This protein binds this small molecule.
Small molecule (SMILES): CC(=O)N[C@H]1[C@H](O[C@H]2[C@H](O)[C@@H](NC(C)=O)CO[C@@H]2CO)O[C@H](CO)[C@@H](O)[C@@H]1O

Sequence of chain 1.A:
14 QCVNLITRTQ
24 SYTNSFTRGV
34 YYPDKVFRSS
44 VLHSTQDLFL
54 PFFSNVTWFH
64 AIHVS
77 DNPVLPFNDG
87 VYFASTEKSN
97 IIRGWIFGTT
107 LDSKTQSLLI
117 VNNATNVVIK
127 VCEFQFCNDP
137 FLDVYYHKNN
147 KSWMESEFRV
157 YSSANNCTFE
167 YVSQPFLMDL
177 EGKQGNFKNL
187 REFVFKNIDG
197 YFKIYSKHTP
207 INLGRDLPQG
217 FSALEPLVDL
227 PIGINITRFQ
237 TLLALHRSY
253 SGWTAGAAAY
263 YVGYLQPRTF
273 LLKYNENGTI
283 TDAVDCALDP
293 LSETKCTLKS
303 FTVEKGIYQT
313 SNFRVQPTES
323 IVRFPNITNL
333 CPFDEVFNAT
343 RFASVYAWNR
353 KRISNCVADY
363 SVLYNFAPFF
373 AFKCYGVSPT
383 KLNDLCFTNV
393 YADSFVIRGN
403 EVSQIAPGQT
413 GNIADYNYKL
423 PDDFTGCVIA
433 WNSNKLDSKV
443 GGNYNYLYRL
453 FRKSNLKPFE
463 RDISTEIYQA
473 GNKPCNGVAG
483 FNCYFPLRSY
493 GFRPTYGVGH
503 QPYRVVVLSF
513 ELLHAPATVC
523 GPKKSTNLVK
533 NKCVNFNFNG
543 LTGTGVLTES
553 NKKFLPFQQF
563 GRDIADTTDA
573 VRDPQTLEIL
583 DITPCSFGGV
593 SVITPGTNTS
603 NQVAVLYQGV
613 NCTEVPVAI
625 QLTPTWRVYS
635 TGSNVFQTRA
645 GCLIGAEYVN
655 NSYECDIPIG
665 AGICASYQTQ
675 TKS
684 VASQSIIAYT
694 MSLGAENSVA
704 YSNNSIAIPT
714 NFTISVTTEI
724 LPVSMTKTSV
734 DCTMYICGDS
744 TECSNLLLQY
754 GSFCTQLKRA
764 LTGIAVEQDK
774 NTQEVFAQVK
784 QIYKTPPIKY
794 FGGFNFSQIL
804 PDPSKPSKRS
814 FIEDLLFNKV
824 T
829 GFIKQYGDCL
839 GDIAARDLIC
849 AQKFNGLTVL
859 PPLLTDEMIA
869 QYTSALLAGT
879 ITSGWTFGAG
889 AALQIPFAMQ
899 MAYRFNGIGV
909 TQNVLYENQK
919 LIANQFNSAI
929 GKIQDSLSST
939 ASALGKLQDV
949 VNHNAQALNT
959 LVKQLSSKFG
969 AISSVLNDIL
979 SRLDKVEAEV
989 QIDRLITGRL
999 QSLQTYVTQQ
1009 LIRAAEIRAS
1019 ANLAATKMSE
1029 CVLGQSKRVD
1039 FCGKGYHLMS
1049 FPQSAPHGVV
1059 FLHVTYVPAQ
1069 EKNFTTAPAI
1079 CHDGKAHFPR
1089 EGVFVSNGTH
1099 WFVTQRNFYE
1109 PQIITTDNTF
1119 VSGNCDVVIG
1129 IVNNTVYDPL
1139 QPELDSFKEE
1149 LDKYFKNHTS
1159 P

Binding-site contacts:
Ligand atom C7 contacts residue ARG454 of chain 1.A at 3.7 Å.
Ligand atom O5 contacts residue ASN231 of chain 1.B at 2.3 Å (h-bond).
Ligand atom O7 contacts residue SER456 of chain 1.A at 4.4 Å.
Ligand atom C5 contacts residue THR233 of chain 1.B at 3.5 Å.
Ligand atom C7 contacts residue ASN231 of chain 1.B at 3.5 Å.
Ligand atom O6 contacts residue THR105 of chain 1.B at 3.3 Å (h-bond).
Ligand atom C5 contacts residue ASN231 of chain 1.B at 3.7 Å.
Ligand atom C8 contacts residue ARG454 of chain 1.A at 4.0 Å.
Ligand atom C6 contacts residue THR233 of chain 1.B at 3.7 Å.
Ligand atom O7 contacts residue GLU462 of chain 1.A at 4.3 Å.
Ligand atom C1 contacts residue THR233 of chain 1.B at 3.7 Å.
Ligand atom C7 contacts residue GLU462 of chain 1.A at 4.2 Å.
Ligand atom C4 contacts residue ASN231 of chain 1.B at 4.2 Å.
Ligand atom C6 contacts residue LYS455 of chain 1.A at 4.0 Å.
Ligand atom C1 contacts residue ASN231 of chain 1.B at 1.4 Å.
Ligand atom O5 contacts residue THR105 of chain 1.B at 2.8 Å (h-bond).
Ligand atom C5 contacts residue THR105 of chain 1.B at 3.6 Å.
Ligand atom O7 contacts residue ASN231 of chain 1.B at 3.6 Å.
Ligand atom C2 contacts residue ASN231 of chain 1.B at 2.5 Å.
Ligand atom C3 contacts residue ASN231 of chain 1.B at 3.8 Å.
Ligand atom C8 contacts residue GLU462 of chain 1.A at 3.5 Å.
Ligand atom C8 contacts residue LYS459 of chain 1.A at 4.0 Å.
Ligand atom O4 contacts residue LYS455 of chain 1.A at 4.5 Å.
Ligand atom N2 contacts residue ASN231 of chain 1.B at 3.0 Å (h-bond).
Ligand atom O5 contacts residue THR233 of chain 1.B at 3.0 Å (h-bond).
Ligand atom C1 contacts residue THR105 of chain 1.B at 4.0 Å.
Ligand atom O7 contacts residue ARG454 of chain 1.A at 3.0 Å (salt-bridge).
Ligand atom C6 contacts residue THR105 of chain 1.B at 3.2 Å.

Sequence of chain 1.B:
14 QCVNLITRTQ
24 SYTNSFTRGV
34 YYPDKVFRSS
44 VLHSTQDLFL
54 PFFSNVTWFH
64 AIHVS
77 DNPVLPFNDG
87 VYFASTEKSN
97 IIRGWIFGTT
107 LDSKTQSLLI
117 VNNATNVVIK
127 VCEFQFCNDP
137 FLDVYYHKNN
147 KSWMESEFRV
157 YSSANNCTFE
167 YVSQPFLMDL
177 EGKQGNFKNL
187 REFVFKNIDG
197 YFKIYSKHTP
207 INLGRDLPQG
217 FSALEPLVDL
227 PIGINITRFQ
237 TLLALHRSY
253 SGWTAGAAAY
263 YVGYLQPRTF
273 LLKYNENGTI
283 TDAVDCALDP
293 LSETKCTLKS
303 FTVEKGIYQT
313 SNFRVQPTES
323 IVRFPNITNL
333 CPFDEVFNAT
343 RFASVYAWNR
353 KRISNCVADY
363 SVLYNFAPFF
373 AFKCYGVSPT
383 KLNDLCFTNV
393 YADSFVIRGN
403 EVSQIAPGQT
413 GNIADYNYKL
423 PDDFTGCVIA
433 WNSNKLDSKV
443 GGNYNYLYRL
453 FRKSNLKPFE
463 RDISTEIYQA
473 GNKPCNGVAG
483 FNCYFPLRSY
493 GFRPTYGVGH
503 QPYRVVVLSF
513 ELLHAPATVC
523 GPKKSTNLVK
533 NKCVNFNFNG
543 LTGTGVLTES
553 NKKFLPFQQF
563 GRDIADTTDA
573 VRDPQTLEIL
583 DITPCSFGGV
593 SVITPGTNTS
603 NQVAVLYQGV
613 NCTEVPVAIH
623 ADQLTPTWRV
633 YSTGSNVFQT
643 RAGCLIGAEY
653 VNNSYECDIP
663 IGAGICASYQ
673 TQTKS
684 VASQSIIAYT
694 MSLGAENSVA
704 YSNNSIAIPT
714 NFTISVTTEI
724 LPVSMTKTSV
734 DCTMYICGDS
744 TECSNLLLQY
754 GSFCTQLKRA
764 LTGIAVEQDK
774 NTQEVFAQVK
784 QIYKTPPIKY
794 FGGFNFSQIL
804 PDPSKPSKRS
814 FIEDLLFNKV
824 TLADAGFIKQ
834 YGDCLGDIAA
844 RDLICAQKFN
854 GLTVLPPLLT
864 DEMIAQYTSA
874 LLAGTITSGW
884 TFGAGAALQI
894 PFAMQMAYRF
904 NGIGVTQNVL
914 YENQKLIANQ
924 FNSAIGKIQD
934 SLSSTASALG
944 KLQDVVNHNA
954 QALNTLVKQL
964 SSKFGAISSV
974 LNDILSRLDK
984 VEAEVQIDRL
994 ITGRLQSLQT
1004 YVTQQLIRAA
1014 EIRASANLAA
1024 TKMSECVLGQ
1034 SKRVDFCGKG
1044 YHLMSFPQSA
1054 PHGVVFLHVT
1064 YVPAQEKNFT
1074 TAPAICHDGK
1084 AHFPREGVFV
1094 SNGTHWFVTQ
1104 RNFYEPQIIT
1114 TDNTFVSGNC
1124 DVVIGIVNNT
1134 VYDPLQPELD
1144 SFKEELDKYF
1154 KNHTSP